Sequence of chain 1.B:
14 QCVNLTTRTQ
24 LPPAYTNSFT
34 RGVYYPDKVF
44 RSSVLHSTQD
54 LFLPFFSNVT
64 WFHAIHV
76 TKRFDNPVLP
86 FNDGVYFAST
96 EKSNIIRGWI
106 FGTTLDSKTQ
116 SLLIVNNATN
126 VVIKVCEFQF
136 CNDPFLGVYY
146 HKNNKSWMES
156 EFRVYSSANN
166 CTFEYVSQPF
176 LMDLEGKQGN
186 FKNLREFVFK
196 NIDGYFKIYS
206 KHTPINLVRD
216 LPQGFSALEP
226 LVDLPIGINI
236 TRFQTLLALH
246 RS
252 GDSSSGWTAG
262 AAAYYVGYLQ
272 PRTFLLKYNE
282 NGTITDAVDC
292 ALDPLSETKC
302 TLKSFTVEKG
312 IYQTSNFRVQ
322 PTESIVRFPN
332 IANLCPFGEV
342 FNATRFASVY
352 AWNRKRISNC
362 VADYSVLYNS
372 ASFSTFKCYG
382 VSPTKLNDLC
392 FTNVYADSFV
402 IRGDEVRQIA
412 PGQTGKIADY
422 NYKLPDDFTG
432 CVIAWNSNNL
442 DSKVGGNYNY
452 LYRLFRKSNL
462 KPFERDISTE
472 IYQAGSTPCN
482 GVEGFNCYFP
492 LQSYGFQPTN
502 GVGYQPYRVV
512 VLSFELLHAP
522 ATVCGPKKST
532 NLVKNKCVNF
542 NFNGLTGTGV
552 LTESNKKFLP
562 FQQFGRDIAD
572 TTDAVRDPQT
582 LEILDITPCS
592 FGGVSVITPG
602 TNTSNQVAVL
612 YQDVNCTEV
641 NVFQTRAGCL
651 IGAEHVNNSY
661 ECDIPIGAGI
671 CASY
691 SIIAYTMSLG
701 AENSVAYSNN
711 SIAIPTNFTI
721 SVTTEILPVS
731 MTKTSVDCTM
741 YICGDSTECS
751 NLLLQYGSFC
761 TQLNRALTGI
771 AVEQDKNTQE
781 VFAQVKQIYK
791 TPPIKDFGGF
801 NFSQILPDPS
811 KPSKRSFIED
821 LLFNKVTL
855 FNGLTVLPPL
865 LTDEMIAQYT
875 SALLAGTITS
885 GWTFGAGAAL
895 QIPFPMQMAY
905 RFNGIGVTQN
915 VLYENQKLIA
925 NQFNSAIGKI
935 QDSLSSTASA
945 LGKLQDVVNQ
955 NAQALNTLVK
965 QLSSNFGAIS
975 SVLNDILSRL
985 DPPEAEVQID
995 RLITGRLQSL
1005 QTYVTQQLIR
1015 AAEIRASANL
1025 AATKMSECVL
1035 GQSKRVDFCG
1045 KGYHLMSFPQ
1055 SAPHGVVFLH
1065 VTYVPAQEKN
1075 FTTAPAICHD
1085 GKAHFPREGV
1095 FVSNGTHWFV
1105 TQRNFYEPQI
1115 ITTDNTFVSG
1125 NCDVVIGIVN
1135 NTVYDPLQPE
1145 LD

This small molecule binds to this protein.
Small molecule (SMILES): CC(=O)N[C@@H]1[C@@H](O)[C@H](O)[C@@H](CO)O[C@H]1O

Binding-site contacts:
Ligand atom C4 contacts residue ASN657 of chain 1.B at 4.2 Å.
Ligand atom N2 contacts residue ASN657 of chain 1.B at 2.9 Å (h-bond).
Ligand atom O5 contacts residue ASN657 of chain 1.B at 2.4 Å (h-bond).
Ligand atom O7 contacts residue ASN657 of chain 1.B at 3.5 Å (h-bond).
Ligand atom C2 contacts residue ASN657 of chain 1.B at 2.5 Å.
Ligand atom C5 contacts residue ASN657 of chain 1.B at 3.7 Å.
Ligand atom C1 contacts residue ASN657 of chain 1.B at 1.4 Å.
Ligand atom C7 contacts residue ASN657 of chain 1.B at 3.4 Å.
Ligand atom C3 contacts residue ASN657 of chain 1.B at 3.8 Å.
Ligand atom C8 contacts residue ASN657 of chain 1.B at 4.5 Å.